Binding-site contacts:
Ligand atom O contacts residue ASN492 of chain 7.OA at 4.2 Å.
Ligand atom CG contacts residue GLY495 of chain 7.OA at 4.4 Å.
Ligand atom CD2 contacts residue PRO438 of chain 7.OA at 4.4 Å (hydrophobic).
Ligand atom CE1 contacts residue PRO438 of chain 7.OA at 3.8 Å (hydrophobic).
Ligand atom CA contacts residue ARG442 of chain 7.OA at 3.6 Å.
Ligand atom CE1 contacts residue PHE496 of chain 7.OA at 3.6 Å (hydrophobic).
Ligand atom C contacts residue ASN492 of chain 7.OA at 4.0 Å.
Ligand atom CZ contacts residue PRO438 of chain 7.OA at 3.4 Å (hydrophobic).
Ligand atom N contacts residue ASN492 of chain 7.OA at 3.3 Å (h-bond).
Ligand atom CG contacts residue ASN492 of chain 7.OA at 4.3 Å.
Ligand atom N contacts residue SER491 of chain 7.OA at 4.1 Å.
Ligand atom CB contacts residue ASN492 of chain 7.OA at 3.8 Å.
Ligand atom CE1 contacts residue ILE434 of chain 7.OA at 3.9 Å (hydrophobic).
Ligand atom N contacts residue ARG442 of chain 7.OA at 4.2 Å.
Ligand atom CG contacts residue PHE496 of chain 7.OA at 4.0 Å (hydrophobic).
Ligand atom CB contacts residue PHE496 of chain 7.OA at 3.9 Å (hydrophobic).
Ligand atom O contacts residue PRO438 of chain 7.OA at 4.0 Å.
Ligand atom CE2 contacts residue ARG442 of chain 7.OA at 3.6 Å.
Ligand atom CD2 contacts residue ARG442 of chain 7.OA at 3.5 Å.
Ligand atom CD1 contacts residue ILE434 of chain 7.OA at 4.1 Å (hydrophobic).
Ligand atom CA contacts residue ASN492 of chain 7.OA at 3.3 Å.
Ligand atom CD1 contacts residue PHE496 of chain 7.OA at 3.7 Å (hydrophobic).
Ligand atom CZ contacts residue PHE496 of chain 7.OA at 3.9 Å (hydrophobic).
Ligand atom CD1 contacts residue ASN492 of chain 7.OA at 3.9 Å.
Ligand atom O contacts residue ARG442 of chain 7.OA at 4.3 Å.
Ligand atom C contacts residue ARG442 of chain 7.OA at 4.4 Å.
Ligand atom CB contacts residue GLY495 of chain 7.OA at 3.9 Å.
Ligand atom CD1 contacts residue PRO438 of chain 7.OA at 4.4 Å (hydrophobic).
Ligand atom CE2 contacts residue PRO438 of chain 7.OA at 3.7 Å (hydrophobic).

This small molecule binds to this protein.
Small molecule (SMILES): N[C@@H](Cc1ccccc1)C(=O)NCC=O

Sequence of chain 7.OA:
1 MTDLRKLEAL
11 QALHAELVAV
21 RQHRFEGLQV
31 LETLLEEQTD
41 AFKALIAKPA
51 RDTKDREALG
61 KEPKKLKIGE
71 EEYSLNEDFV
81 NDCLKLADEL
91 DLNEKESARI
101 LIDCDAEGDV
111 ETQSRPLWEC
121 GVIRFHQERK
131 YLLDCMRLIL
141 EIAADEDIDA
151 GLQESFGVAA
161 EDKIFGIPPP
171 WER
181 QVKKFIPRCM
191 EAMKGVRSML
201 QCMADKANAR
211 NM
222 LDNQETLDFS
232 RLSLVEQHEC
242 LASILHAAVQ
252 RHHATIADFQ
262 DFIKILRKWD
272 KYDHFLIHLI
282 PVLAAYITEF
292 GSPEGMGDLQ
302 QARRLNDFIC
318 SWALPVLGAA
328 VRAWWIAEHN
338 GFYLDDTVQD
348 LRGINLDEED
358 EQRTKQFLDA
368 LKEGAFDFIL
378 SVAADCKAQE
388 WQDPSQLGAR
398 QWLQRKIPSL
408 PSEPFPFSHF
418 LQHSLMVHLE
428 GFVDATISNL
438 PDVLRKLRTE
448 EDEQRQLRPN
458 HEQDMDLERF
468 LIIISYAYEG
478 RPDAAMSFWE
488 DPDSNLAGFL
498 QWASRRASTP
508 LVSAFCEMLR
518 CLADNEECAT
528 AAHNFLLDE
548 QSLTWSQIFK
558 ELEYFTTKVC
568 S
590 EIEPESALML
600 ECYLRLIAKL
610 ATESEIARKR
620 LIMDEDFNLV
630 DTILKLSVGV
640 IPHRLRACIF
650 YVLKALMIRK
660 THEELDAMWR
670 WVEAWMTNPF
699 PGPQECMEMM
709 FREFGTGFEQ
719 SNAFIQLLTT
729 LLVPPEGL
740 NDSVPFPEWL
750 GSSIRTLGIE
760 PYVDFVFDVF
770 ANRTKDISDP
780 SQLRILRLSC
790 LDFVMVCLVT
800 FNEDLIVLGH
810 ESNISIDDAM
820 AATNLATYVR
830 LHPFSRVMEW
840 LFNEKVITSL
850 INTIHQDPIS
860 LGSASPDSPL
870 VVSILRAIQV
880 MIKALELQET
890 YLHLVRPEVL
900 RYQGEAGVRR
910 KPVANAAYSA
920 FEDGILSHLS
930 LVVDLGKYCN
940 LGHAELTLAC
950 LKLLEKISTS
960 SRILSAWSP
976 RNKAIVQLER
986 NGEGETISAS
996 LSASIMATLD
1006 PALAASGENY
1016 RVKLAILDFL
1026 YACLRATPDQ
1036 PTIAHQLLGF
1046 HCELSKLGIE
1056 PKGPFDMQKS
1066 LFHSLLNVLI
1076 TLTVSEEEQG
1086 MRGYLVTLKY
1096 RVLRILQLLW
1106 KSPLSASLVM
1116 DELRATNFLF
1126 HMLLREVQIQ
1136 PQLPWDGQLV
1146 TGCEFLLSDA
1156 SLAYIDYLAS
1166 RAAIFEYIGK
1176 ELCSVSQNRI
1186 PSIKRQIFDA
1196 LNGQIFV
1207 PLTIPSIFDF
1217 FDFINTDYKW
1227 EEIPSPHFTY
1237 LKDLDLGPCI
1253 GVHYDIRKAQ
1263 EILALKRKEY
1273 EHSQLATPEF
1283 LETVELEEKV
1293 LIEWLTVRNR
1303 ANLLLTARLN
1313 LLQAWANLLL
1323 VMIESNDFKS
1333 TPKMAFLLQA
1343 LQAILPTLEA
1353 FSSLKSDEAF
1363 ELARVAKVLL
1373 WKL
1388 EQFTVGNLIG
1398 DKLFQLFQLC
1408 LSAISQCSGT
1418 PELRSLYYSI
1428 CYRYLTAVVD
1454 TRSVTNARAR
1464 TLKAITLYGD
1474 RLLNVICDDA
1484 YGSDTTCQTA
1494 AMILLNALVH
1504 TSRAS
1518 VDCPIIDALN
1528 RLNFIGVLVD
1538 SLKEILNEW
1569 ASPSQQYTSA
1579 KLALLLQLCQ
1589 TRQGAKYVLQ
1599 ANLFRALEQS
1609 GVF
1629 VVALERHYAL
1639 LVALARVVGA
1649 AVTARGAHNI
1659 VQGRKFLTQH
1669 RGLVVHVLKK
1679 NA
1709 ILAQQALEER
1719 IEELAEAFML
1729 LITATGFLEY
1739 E